Binding-site contacts:
Ligand atom CA contacts residue PHE106 of chain 1.A at 3.7 Å (hydrophobic).
Ligand atom CE contacts residue ILE120 of chain 1.A at 3.8 Å (hydrophobic).
Ligand atom SD contacts residue SER119 of chain 1.A at 3.3 Å (h-bond).
Ligand atom CE contacts residue TRP66 of chain 1.A at 3.5 Å (hydrophobic).
Ligand atom C contacts residue PHE106 of chain 1.A at 4.0 Å (hydrophobic).
Ligand atom O3 contacts residue ARG90 of chain 1.A at 2.5 Å (salt-bridge).
Ligand atom C2 contacts residue ARG117 of chain 1.A at 3.4 Å.
Ligand atom OD1 contacts residue HIS104 of chain 1.A at 3.0 Å (h-bond).
Ligand atom CG contacts residue SER119 of chain 1.A at 3.8 Å.
Ligand atom OD1 contacts residue ASN121 of chain 1.A at 4.1 Å.
Ligand atom CB contacts residue TRP66 of chain 1.A at 4.0 Å (hydrophobic).
Ligand atom CE contacts residue ASN121 of chain 1.A at 3.8 Å.
Ligand atom C3 contacts residue ARG90 of chain 1.A at 3.7 Å.
Ligand atom CG contacts residue TRP66 of chain 1.A at 3.6 Å (hydrophobic).
Ligand atom C contacts residue SER119 of chain 1.A at 4.0 Å.
Ligand atom C1 contacts residue MET88 of chain 1.A at 4.1 Å (hydrophobic).
Ligand atom O contacts residue SER119 of chain 1.A at 3.0 Å (h-bond).
Ligand atom CB contacts residue THR27 of chain 1.A at 4.1 Å.
Ligand atom N contacts residue TRP66 of chain 1.A at 3.6 Å.
Ligand atom N2 contacts residue PHE106 of chain 1.A at 3.2 Å.
Ligand atom C contacts residue TRP66 of chain 1.A at 3.5 Å (hydrophobic).
Ligand atom O contacts residue ARG117 of chain 1.A at 2.8 Å (salt-bridge).
Ligand atom N contacts residue PHE106 of chain 1.A at 4.2 Å.
Ligand atom CG contacts residue THR27 of chain 1.A at 3.7 Å.
Ligand atom C3 contacts residue PHE106 of chain 1.A at 3.3 Å (hydrophobic).
Ligand atom O3 contacts residue PHE106 of chain 1.A at 3.7 Å.
Ligand atom O3 contacts residue HIS104 of chain 1.A at 3.8 Å.
Ligand atom C contacts residue ARG117 of chain 1.A at 3.4 Å.
Ligand atom C2 contacts residue SER64 of chain 1.A at 4.1 Å.
Ligand atom OD1 contacts residue SER119 of chain 1.A at 3.8 Å.
Ligand atom OD1 contacts residue GLY103 of chain 1.A at 3.5 Å.
Ligand atom C1 contacts residue PHE106 of chain 1.A at 3.7 Å (hydrophobic).
Ligand atom O contacts residue TRP66 of chain 1.A at 4.0 Å.
Ligand atom N2 contacts residue ARG90 of chain 1.A at 4.3 Å.
Ligand atom CE contacts residue SER119 of chain 1.A at 3.3 Å.
Ligand atom C1 contacts residue ARG90 of chain 1.A at 3.7 Å.
Ligand atom C2 contacts residue TRP66 of chain 1.A at 3.5 Å (hydrophobic).
Ligand atom SD contacts residue HIS104 of chain 1.A at 4.2 Å.
Ligand atom O contacts residue PHE106 of chain 1.A at 3.2 Å.
Ligand atom OD1 contacts residue THR27 of chain 1.A at 4.3 Å.

The protein below binds the small molecule below.
Small molecule (SMILES): CNC(=O)[C@H](CC[S@@](C)=O)NC(C)=O

Sequence of chain 1.A:
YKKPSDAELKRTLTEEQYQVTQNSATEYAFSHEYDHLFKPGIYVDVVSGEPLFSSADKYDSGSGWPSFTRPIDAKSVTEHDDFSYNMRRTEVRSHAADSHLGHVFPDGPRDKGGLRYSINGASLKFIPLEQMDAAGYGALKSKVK